A protein and the small-molecule ligand that binds it are described below.
Small molecule (SMILES): CCCOCCOCCOCCCNc1c(N)c(=O)c1=O

Sequence of chain 1.E:
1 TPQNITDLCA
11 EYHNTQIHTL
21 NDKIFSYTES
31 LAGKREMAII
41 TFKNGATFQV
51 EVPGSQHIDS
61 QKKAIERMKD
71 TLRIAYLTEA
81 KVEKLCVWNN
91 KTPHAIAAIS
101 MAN

Binding-site contacts:
Ligand atom O7 contacts residue GLU11 of chain 1.D at 4.0 Å.
Ligand atom O7 contacts residue GLY33 of chain 1.E at 4.5 Å.
Ligand atom C5 contacts residue TYR12 of chain 1.D at 4.1 Å (hydrophobic).
Ligand atom O4 contacts residue FNG1 of chain 1.L at 3.3 Å (h-bond).
Ligand atom C2 contacts residue HIS13 of chain 1.D at 4.4 Å.
Ligand atom C13 contacts residue LYS34 of chain 1.E at 3.8 Å.
Ligand atom C8 contacts residue GLU11 of chain 1.D at 4.0 Å.
Ligand atom C6 contacts residue TYR12 of chain 1.D at 4.2 Å (hydrophobic).
Ligand atom C5 contacts residue GLU11 of chain 1.D at 3.2 Å.
Ligand atom C8 contacts residue TYR12 of chain 1.D at 4.3 Å (hydrophobic).
Ligand atom C11 contacts residue ARG35 of chain 1.E at 3.9 Å.
Ligand atom C11 contacts residue LYS34 of chain 1.E at 3.9 Å.
Ligand atom O10 contacts residue LYS34 of chain 1.E at 4.2 Å.
Ligand atom O7 contacts residue TYR12 of chain 1.D at 3.7 Å.
Ligand atom C9 contacts residue ARG35 of chain 1.E at 3.9 Å.
Ligand atom C9 contacts residue GLU11 of chain 1.D at 3.8 Å.
Ligand atom C3 contacts residue FNG1 of chain 1.L at 3.0 Å.
Ligand atom O10 contacts residue ARG35 of chain 1.E at 4.4 Å.
Ligand atom C1 contacts residue FNG1 of chain 1.L at 1.5 Å.
Ligand atom O4 contacts residue GLU11 of chain 1.D at 4.4 Å.
Ligand atom C12 contacts residue LYS34 of chain 1.E at 3.9 Å.
Ligand atom C2 contacts residue FNG1 of chain 1.L at 2.3 Å.
Ligand atom C9 contacts residue LYS34 of chain 1.E at 4.4 Å.
Ligand atom C3 contacts residue HIS13 of chain 1.D at 3.5 Å.
Ligand atom C6 contacts residue GLU11 of chain 1.D at 4.2 Å.
Ligand atom C9 contacts residue TYR12 of chain 1.D at 3.8 Å (hydrophobic).
Ligand atom C9 contacts residue GLY33 of chain 1.E at 4.4 Å.

Sequence of chain 1.D:
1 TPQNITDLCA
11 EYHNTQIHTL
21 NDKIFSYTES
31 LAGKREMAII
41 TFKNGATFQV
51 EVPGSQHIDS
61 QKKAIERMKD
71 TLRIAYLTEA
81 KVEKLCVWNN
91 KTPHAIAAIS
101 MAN